Sequence of chain 1.D:
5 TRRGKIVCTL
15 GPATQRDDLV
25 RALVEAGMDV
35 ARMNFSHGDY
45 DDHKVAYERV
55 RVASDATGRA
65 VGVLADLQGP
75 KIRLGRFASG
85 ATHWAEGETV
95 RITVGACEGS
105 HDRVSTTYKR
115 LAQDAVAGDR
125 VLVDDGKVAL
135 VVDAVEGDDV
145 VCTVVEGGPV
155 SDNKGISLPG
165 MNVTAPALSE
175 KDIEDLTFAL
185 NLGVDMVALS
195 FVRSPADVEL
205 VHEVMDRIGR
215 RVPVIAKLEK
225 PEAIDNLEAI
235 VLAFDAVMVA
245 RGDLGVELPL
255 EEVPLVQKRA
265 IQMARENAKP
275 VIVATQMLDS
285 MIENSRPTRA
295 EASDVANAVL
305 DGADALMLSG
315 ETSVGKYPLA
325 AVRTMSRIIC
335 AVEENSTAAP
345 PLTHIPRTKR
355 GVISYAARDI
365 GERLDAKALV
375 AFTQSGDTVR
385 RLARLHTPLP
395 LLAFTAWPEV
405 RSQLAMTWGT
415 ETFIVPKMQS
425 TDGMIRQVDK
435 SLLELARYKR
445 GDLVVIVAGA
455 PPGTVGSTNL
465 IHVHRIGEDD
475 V

Binding-site contacts:
Ligand atom O4 contacts residue ALA244 of chain 1.D at 3.9 Å.
Ligand atom O1 contacts residue ALA244 of chain 1.D at 4.0 Å.
Ligand atom C1 contacts residue GLY246 of chain 1.D at 3.9 Å.
Ligand atom O4 contacts residue MET311 of chain 1.D at 4.1 Å.
Ligand atom C1 contacts residue ARG245 of chain 1.D at 4.3 Å.
Ligand atom C2 contacts residue THR279 of chain 1.D at 3.9 Å.
Ligand atom C1 contacts residue ASP247 of chain 1.D at 4.0 Å.
Ligand atom O4 contacts residue MG1 of chain 1.U at 4.3 Å.
Ligand atom O3 contacts residue ARG245 of chain 1.D at 3.5 Å (salt-bridge).
Ligand atom O1 contacts residue GLY246 of chain 1.D at 3.9 Å.
Ligand atom O4 contacts residue ALA278 of chain 1.D at 4.3 Å.
Ligand atom O4 contacts residue MET242 of chain 1.D at 4.1 Å.
Ligand atom O4 contacts residue LYS221 of chain 1.D at 4.0 Å.
Ligand atom O2 contacts residue GLU223 of chain 1.D at 3.4 Å (salt-bridge).
Ligand atom C1 contacts residue GLU223 of chain 1.D at 3.7 Å.
Ligand atom C2 contacts residue ALA244 of chain 1.D at 3.6 Å (hydrophobic).
Ligand atom O2 contacts residue ASP247 of chain 1.D at 4.2 Å.
Ligand atom O3 contacts residue THR279 of chain 1.D at 2.5 Å (h-bond).
Ligand atom O2 contacts residue MG1 of chain 1.U at 2.5 Å.
Ligand atom C2 contacts residue GLU223 of chain 1.D at 3.9 Å.
Ligand atom O2 contacts residue LYS221 of chain 1.D at 2.7 Å (salt-bridge).
Ligand atom C1 contacts residue THR279 of chain 1.D at 3.5 Å.
Ligand atom O3 contacts residue GLY246 of chain 1.D at 3.0 Å (h-bond).
Ligand atom O1 contacts residue ASP247 of chain 1.D at 2.8 Å (salt-bridge).
Ligand atom C2 contacts residue LYS221 of chain 1.D at 3.7 Å.
Ligand atom C1 contacts residue MG1 of chain 1.U at 2.8 Å.
Ligand atom C2 contacts residue MG1 of chain 1.U at 3.1 Å.
Ligand atom O2 contacts residue ALA244 of chain 1.D at 4.0 Å.
Ligand atom O3 contacts residue ASP247 of chain 1.D at 4.0 Å.
Ligand atom O3 contacts residue MG1 of chain 1.U at 4.0 Å.
Ligand atom O4 contacts residue THR279 of chain 1.D at 3.3 Å (h-bond).
Ligand atom O1 contacts residue MG1 of chain 1.U at 1.9 Å.
Ligand atom O3 contacts residue ALA244 of chain 1.D at 3.4 Å.
Ligand atom O1 contacts residue GLU223 of chain 1.D at 3.0 Å (salt-bridge).
Ligand atom C1 contacts residue ALA244 of chain 1.D at 3.6 Å (hydrophobic).

A small-molecule ligand and the protein it binds are described below.
Small molecule (SMILES): O=C([O-])C(=O)[O-]